This protein binds this small molecule.
Small molecule (SMILES): COC(=O)c1c(O)cc(O)c(Cl)c1CCC(=O)Nc1cc(O)c(OC)cc1O

Sequence of chain 1.A:
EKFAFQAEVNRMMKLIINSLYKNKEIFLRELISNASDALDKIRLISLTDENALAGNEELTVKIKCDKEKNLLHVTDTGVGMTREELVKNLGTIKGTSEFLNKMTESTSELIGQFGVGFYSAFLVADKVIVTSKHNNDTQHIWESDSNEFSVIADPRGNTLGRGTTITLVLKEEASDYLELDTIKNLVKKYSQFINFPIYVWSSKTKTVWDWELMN

Binding-site contacts:
Ligand atom O2 contacts residue THR181 of chain 1.A at 3.7 Å.
Ligand atom C17 contacts residue ASN98 of chain 1.A at 3.6 Å.
Ligand atom C2 contacts residue ASN43 of chain 1.A at 3.6 Å.
Ligand atom O8 contacts residue TYR136 of chain 1.A at 3.8 Å.
Ligand atom O3 contacts residue MET90 of chain 1.A at 3.8 Å.
Ligand atom C6 contacts residue MET90 of chain 1.A at 3.9 Å (hydrophobic).
Ligand atom O1 contacts residue ASN43 of chain 1.A at 3.6 Å.
Ligand atom C8 contacts residue MET90 of chain 1.A at 3.8 Å (hydrophobic).
Ligand atom O7 contacts residue ASN98 of chain 1.A at 3.8 Å.
Ligand atom O8 contacts residue PHE135 of chain 1.A at 3.2 Å.
Ligand atom C3 contacts residue ASP85 of chain 1.A at 3.6 Å.
Ligand atom C18 contacts residue ASN98 of chain 1.A at 3.9 Å.
Ligand atom C13 contacts residue ASN98 of chain 1.A at 3.5 Å.
Ligand atom C16 contacts residue ILE102 of chain 1.A at 3.1 Å (hydrophobic).
Ligand atom O1 contacts residue ILE183 of chain 1.A at 3.2 Å.
Ligand atom O2 contacts residue ALA47 of chain 1.A at 3.1 Å.
Ligand atom C16 contacts residue TYR136 of chain 1.A at 4.0 Å (hydrophobic).
Ligand atom C14 contacts residue ASN98 of chain 1.A at 3.2 Å.
Ligand atom O7 contacts residue VAL133 of chain 1.A at 3.6 Å.
Ligand atom C15 contacts residue ASN98 of chain 1.A at 3.3 Å.
Ligand atom C4 contacts residue ASP85 of chain 1.A at 3.5 Å.
Ligand atom C12 contacts residue ASN98 of chain 1.A at 3.7 Å.
Ligand atom O3 contacts residue ALA47 of chain 1.A at 3.7 Å.
Ligand atom C4 contacts residue ASN43 of chain 1.A at 4.0 Å.
Ligand atom CL contacts residue ASN43 of chain 1.A at 3.5 Å.
Ligand atom C9 contacts residue MET90 of chain 1.A at 3.8 Å (hydrophobic).
Ligand atom C5 contacts residue MET90 of chain 1.A at 3.9 Å (hydrophobic).
Ligand atom CL contacts residue PHE135 of chain 1.A at 3.5 Å.
Ligand atom C16 contacts residue VAL133 of chain 1.A at 3.4 Å (hydrophobic).
Ligand atom O1 contacts residue LEU40 of chain 1.A at 3.9 Å.
Ligand atom O2 contacts residue ASP85 of chain 1.A at 2.6 Å (salt-bridge).
Ligand atom C4 contacts residue ALA47 of chain 1.A at 4.0 Å (hydrophobic).
Ligand atom O3 contacts residue THR181 of chain 1.A at 3.5 Å (h-bond).
Ligand atom C2 contacts residue ILE183 of chain 1.A at 3.7 Å (hydrophobic).
Ligand atom O6 contacts residue ASN98 of chain 1.A at 3.6 Å.
Ligand atom O7 contacts residue TYR136 of chain 1.A at 3.4 Å.
Ligand atom C1 contacts residue ASN43 of chain 1.A at 3.8 Å.
Ligand atom N1 contacts residue ASN98 of chain 1.A at 3.5 Å.
Ligand atom C6 contacts residue ALA47 of chain 1.A at 3.8 Å (hydrophobic).
Ligand atom C7 contacts residue MET90 of chain 1.A at 3.5 Å (hydrophobic).